Sequence of chain 1.E:
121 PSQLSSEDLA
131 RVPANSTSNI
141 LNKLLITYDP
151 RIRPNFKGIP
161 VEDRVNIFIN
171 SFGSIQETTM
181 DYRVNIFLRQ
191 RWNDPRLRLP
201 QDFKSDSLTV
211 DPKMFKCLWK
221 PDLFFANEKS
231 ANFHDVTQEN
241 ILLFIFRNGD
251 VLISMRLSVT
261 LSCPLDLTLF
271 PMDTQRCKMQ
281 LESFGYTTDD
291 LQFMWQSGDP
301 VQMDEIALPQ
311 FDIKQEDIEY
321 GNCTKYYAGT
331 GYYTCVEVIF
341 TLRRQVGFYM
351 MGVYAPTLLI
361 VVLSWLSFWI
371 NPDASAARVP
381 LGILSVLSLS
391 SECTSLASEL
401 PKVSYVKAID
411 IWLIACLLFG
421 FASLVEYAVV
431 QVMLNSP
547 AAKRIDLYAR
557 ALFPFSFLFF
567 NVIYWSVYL

The small molecule below binds the protein below.
Small molecule (SMILES): NCC(=O)O

Sequence of chain 1.A:
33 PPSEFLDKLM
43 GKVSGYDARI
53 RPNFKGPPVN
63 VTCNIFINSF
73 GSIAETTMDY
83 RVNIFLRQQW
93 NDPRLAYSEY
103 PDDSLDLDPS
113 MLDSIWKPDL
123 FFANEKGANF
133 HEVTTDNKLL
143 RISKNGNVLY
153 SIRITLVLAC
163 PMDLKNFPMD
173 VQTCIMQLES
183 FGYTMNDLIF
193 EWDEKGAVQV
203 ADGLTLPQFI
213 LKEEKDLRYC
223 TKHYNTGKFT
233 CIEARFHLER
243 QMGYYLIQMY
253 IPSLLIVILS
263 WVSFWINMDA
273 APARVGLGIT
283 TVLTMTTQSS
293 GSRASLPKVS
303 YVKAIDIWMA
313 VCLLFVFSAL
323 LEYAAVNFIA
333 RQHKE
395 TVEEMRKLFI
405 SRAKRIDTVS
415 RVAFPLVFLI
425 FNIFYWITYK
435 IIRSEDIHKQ

Binding-site contacts:
Ligand atom CA contacts residue PHE231 of chain 1.A at 4.4 Å (hydrophobic).
Ligand atom CA contacts residue PHE187 of chain 1.E at 4.0 Å (hydrophobic).
Ligand atom OXT contacts residue ARG189 of chain 1.E at 4.0 Å.
Ligand atom O contacts residue ARG189 of chain 1.E at 2.7 Å (salt-bridge).
Ligand atom C contacts residue LEU242 of chain 1.E at 4.4 Å (hydrophobic).
Ligand atom C contacts residue PHE231 of chain 1.A at 4.2 Å (hydrophobic).
Ligand atom N contacts residue PHE231 of chain 1.A at 4.2 Å.
Ligand atom O contacts residue THR228 of chain 1.A at 3.1 Å (h-bond).
Ligand atom C contacts residue ARG189 of chain 1.E at 3.3 Å.
Ligand atom CA contacts residue PHE183 of chain 1.A at 3.8 Å (hydrophobic).
Ligand atom OXT contacts residue LEU242 of chain 1.E at 3.6 Å.
Ligand atom OXT contacts residue THR228 of chain 1.A at 4.2 Å.
Ligand atom O contacts residue PHE231 of chain 1.A at 3.8 Å.
Ligand atom C contacts residue SER254 of chain 1.E at 3.8 Å.
Ligand atom CA contacts residue TYR226 of chain 1.A at 4.1 Å (hydrophobic).
Ligand atom CA contacts residue ARG189 of chain 1.E at 3.9 Å.
Ligand atom C contacts residue PHE183 of chain 1.A at 4.3 Å (hydrophobic).
Ligand atom N contacts residue SER182 of chain 1.A at 4.4 Å.
Ligand atom N contacts residue PHE183 of chain 1.A at 2.9 Å (h-bond).
Ligand atom OXT contacts residue PHE183 of chain 1.A at 3.9 Å.
Ligand atom O contacts residue SER254 of chain 1.E at 4.5 Å.
Ligand atom C contacts residue THR228 of chain 1.A at 4.1 Å.
Ligand atom O contacts residue TYR226 of chain 1.A at 4.2 Å.
Ligand atom OXT contacts residue SER254 of chain 1.E at 3.0 Å (h-bond).
Ligand atom CA contacts residue SER254 of chain 1.E at 4.5 Å.